Binding-site contacts:
Ligand atom C8 contacts residue HEM1 of chain 2.C at 3.2 Å.
Ligand atom C2 contacts residue PRO268 of chain 2.A at 4.0 Å (hydrophobic).
Ligand atom O6 contacts residue HEM1 of chain 2.C at 3.5 Å (h-bond).
Ligand atom S7 contacts residue TYR291 of chain 2.A at 3.8 Å.
Ligand atom C1 contacts residue PRO268 of chain 2.A at 3.8 Å (hydrophobic).
Ligand atom C10 contacts residue TYR291 of chain 2.A at 3.6 Å (hydrophobic).
Ligand atom C17 contacts residue HEM1 of chain 2.C at 3.5 Å.
Ligand atom C12 contacts residue PRO268 of chain 2.A at 4.2 Å (hydrophobic).
Ligand atom C17 contacts residue VAL270 of chain 2.A at 3.8 Å (hydrophobic).
Ligand atom C3 contacts residue HEM1 of chain 2.C at 3.7 Å.
Ligand atom C5 contacts residue TYR291 of chain 2.A at 4.1 Å (hydrophobic).
Ligand atom C15 contacts residue HEM1 of chain 2.C at 4.0 Å.
Ligand atom C14 contacts residue GLN181 of chain 2.A at 3.0 Å.
Ligand atom O13 contacts residue MET292 of chain 2.A at 3.0 Å (h-bond).
Ligand atom C11 contacts residue GLN181 of chain 2.A at 4.1 Å.
Ligand atom C9 contacts residue HEM1 of chain 2.C at 4.0 Å.
Ligand atom N16 contacts residue HEM1 of chain 2.C at 2.9 Å (h-bond).
Ligand atom S7 contacts residue HEM1 of chain 2.C at 3.4 Å.
Ligand atom S7 contacts residue TRP290 of chain 2.A at 3.1 Å (h-bond).
Ligand atom C5 contacts residue PRO268 of chain 2.A at 4.2 Å (hydrophobic).
Ligand atom C11 contacts residue GLU295 of chain 2.A at 4.2 Å.
Ligand atom C5 contacts residue GLU295 of chain 2.A at 4.1 Å.
Ligand atom C10 contacts residue HEM1 of chain 2.C at 4.1 Å.
Ligand atom O13 contacts residue TYR291 of chain 2.A at 3.1 Å.
Ligand atom C10 contacts residue MET292 of chain 2.A at 3.9 Å (hydrophobic).
Ligand atom C3 contacts residue PRO268 of chain 2.A at 3.9 Å (hydrophobic).
Ligand atom C18 contacts residue HEM1 of chain 2.C at 3.6 Å.
Ligand atom O13 contacts residue HEM1 of chain 2.C at 4.1 Å.
Ligand atom C11 contacts residue HEM1 of chain 2.C at 3.5 Å.
Ligand atom O13 contacts residue GLU295 of chain 2.A at 3.8 Å.
Ligand atom C2 contacts residue HEM1 of chain 2.C at 4.1 Å.
Ligand atom C1 contacts residue HEM1 of chain 2.C at 4.1 Å.
Ligand atom S7 contacts residue PRO268 of chain 2.A at 3.9 Å.
Ligand atom C4 contacts residue VAL270 of chain 2.A at 3.9 Å (hydrophobic).
Ligand atom C12 contacts residue GLY289 of chain 2.A at 3.8 Å.
Ligand atom C12 contacts residue HEM1 of chain 2.C at 3.4 Å.
Ligand atom C5 contacts residue HEM1 of chain 2.C at 4.1 Å.
Ligand atom C8 contacts residue GLY289 of chain 2.A at 3.9 Å.
Ligand atom C15 contacts residue GLN181 of chain 2.A at 3.6 Å.
Ligand atom C9 contacts residue VAL270 of chain 2.A at 3.5 Å (hydrophobic).

Sequence of chain 2.A:
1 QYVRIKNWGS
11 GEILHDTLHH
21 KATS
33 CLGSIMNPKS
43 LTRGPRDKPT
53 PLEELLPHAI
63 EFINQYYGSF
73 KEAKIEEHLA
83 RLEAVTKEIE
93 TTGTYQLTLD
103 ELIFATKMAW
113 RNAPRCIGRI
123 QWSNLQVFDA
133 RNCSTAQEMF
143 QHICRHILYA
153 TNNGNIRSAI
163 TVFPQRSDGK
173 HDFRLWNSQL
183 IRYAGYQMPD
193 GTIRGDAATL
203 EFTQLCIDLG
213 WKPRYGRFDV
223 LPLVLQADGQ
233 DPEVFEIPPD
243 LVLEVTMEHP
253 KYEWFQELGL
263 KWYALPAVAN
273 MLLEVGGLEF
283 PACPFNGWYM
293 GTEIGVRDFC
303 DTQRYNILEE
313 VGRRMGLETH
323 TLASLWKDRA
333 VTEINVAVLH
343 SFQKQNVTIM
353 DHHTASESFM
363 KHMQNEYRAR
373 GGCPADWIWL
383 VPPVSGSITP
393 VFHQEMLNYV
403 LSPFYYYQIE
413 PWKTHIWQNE

A protein and the small-molecule ligand that binds it are described below.
Small molecule (SMILES): CN(C)CCCOc1cc(=O)sc2ccccc12